Sequence of chain 1.F:
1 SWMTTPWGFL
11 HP

Binding-site contacts:
Ligand atom CZ contacts residue LEU47 of chain 1.A at 3.7 Å (hydrophobic).
Ligand atom CE3 contacts residue ILE80 of chain 1.A at 3.8 Å (hydrophobic).
Ligand atom CE1 contacts residue LEU47 of chain 1.A at 3.8 Å (hydrophobic).
Ligand atom NE1 contacts residue GLU48 of chain 1.A at 3.6 Å.
Ligand atom CE2 contacts residue GLU48 of chain 1.A at 3.6 Å.
Ligand atom OXT contacts residue ARG41 of chain 1.A at 3.8 Å.
Ligand atom CE2 contacts residue ASN75 of chain 1.A at 3.4 Å.
Ligand atom N contacts residue ASN75 of chain 1.A at 3.0 Å (h-bond).
Ligand atom O contacts residue ASN75 of chain 1.A at 2.9 Å (h-bond).
Ligand atom CG contacts residue LEU10 of chain 1.F at 3.7 Å (hydrophobic).
Ligand atom CZ3 contacts residue ILE80 of chain 1.A at 3.8 Å (hydrophobic).
Ligand atom CD1 contacts residue TRP2 of chain 1.F at 3.5 Å (hydrophobic).
Ligand atom CZ3 contacts residue ALA51 of chain 1.A at 3.8 Å (hydrophobic).
Ligand atom CD1 contacts residue LEU10 of chain 1.F at 3.9 Å (hydrophobic).
Ligand atom CE1 contacts residue ARG41 of chain 1.A at 3.6 Å.
Ligand atom CZ2 contacts residue GLU48 of chain 1.A at 3.6 Å.
Ligand atom CE2 contacts residue LEU10 of chain 1.F at 3.6 Å (hydrophobic).
Ligand atom CZ3 contacts residue VAL81 of chain 1.A at 3.8 Å (hydrophobic).
Ligand atom CD1 contacts residue ASN75 of chain 1.A at 3.7 Å.
Ligand atom CD2 contacts residue TRP2 of chain 1.F at 3.6 Å (hydrophobic).
Ligand atom CZ3 contacts residue THR71 of chain 1.A at 3.6 Å.
Ligand atom CD2 contacts residue ASN75 of chain 1.A at 3.6 Å.
Ligand atom CA contacts residue ASN75 of chain 1.A at 3.6 Å.
Ligand atom CD contacts residue THR71 of chain 1.A at 3.3 Å.
Ligand atom CH2 contacts residue THR71 of chain 1.A at 3.8 Å.
Ligand atom O contacts residue ARG78 of chain 1.A at 2.8 Å (salt-bridge).
Ligand atom CE contacts residue ARG41 of chain 1.A at 3.0 Å.
Ligand atom CZ contacts residue ASN75 of chain 1.A at 3.4 Å.
Ligand atom O contacts residue ILE80 of chain 1.A at 3.8 Å.
Ligand atom CE1 contacts residue ASN75 of chain 1.A at 3.6 Å.
Ligand atom O contacts residue ILE80 of chain 1.A at 3.5 Å.
Ligand atom O contacts residue TRP2 of chain 1.F at 3.7 Å.
Ligand atom CB contacts residue ASN75 of chain 1.A at 3.8 Å.
Ligand atom CD1 contacts residue GLU48 of chain 1.A at 3.4 Å.
Ligand atom O contacts residue ARG41 of chain 1.A at 3.3 Å (salt-bridge).
Ligand atom NE1 contacts residue LEU10 of chain 1.F at 3.9 Å.
Ligand atom C contacts residue ASN75 of chain 1.A at 3.8 Å.
Ligand atom CH2 contacts residue GLU48 of chain 1.A at 3.7 Å.
Ligand atom C contacts residue ASN75 of chain 1.A at 3.8 Å.
Ligand atom CD2 contacts residue LEU10 of chain 1.F at 3.5 Å (hydrophobic).

Sequence of chain 1.E:
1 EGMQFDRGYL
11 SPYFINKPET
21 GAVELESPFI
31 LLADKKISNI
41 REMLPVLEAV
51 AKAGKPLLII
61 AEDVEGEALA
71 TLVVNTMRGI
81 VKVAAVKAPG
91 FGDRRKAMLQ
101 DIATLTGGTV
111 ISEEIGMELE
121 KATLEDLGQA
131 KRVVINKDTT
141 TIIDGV

Sequence of chain 1.A:
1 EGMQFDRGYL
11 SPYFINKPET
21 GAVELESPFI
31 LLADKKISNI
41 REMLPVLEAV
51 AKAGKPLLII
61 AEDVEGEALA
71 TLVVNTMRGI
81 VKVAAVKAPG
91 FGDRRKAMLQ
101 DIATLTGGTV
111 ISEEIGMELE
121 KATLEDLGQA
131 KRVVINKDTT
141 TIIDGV

A protein and the small-molecule ligand that binds it are described below.
Small molecule (SMILES): CSCC[C@H](NC(=O)[C@@H](N)CC1=c2ccccc2=NC1)C(=O)N[C@H](C(=O)N[C@H](C(=O)N1CCC[C@H]1C(=O)N[C@@H](CC1=CN=C2C=CC=CC12)C(=O)NCC(=O)N[C@@H](Cc1ccccc1)C(=O)N[C@@H](CC(C)C)C(=O)N[C@@H](Cc1cnc[nH]1)C(=O)N1CCC[C@H]1C(=O)O)[C@@H](C)O)[C@@H](C)O